Binding-site contacts:
Ligand atom C18 contacts residue ILE96 of chain 1.A at 3.9 Å (hydrophobic).
Ligand atom O11 contacts residue ILE96 of chain 1.A at 4.1 Å.
Ligand atom C09 contacts residue VAL35 of chain 1.A at 4.1 Å (hydrophobic).
Ligand atom O13 contacts residue VAL40 of chain 1.A at 3.1 Å.
Ligand atom C06 contacts residue EDO1 of chain 1.H at 4.1 Å.
Ligand atom C03 contacts residue EDO1 of chain 1.H at 3.6 Å.
Ligand atom C06 contacts residue VAL40 of chain 1.A at 4.3 Å (hydrophobic).
Ligand atom C18 contacts residue VAL30 of chain 1.A at 3.5 Å (hydrophobic).
Ligand atom C12 contacts residue EDO1 of chain 1.J at 4.2 Å.
Ligand atom C10 contacts residue EDO1 of chain 1.J at 3.9 Å.
Ligand atom C04 contacts residue EDO1 of chain 1.J at 3.7 Å.
Ligand atom O15 contacts residue VAL35 of chain 1.A at 4.2 Å.
Ligand atom C16 contacts residue VAL30 of chain 1.A at 4.1 Å (hydrophobic).
Ligand atom C16 contacts residue VAL35 of chain 1.A at 3.9 Å (hydrophobic).
Ligand atom O11 contacts residue EDO1 of chain 1.J at 2.8 Å (h-bond).
Ligand atom C05 contacts residue ASN86 of chain 1.A at 3.8 Å.
Ligand atom C03 contacts residue EDO1 of chain 1.J at 4.0 Å.
Ligand atom O15 contacts residue ASN86 of chain 1.A at 3.0 Å (h-bond).
Ligand atom C07 contacts residue VAL35 of chain 1.A at 4.3 Å (hydrophobic).
Ligand atom C19 contacts residue ALA82 of chain 1.A at 4.1 Å (hydrophobic).
Ligand atom C17 contacts residue VAL30 of chain 1.A at 3.9 Å (hydrophobic).
Ligand atom C17 contacts residue EDO1 of chain 1.J at 3.7 Å.
Ligand atom C14 contacts residue VAL35 of chain 1.A at 3.8 Å (hydrophobic).
Ligand atom C07 contacts residue ASN86 of chain 1.A at 4.1 Å.
Ligand atom C14 contacts residue ASN86 of chain 1.A at 3.9 Å.
Ligand atom O01 contacts residue VAL40 of chain 1.A at 4.0 Å.
Ligand atom C04 contacts residue EDO1 of chain 1.H at 2.7 Å.
Ligand atom C12 contacts residue EDO1 of chain 1.I at 4.1 Å.
Ligand atom C09 contacts residue EDO1 of chain 1.J at 4.2 Å.
Ligand atom C04 contacts residue ILE96 of chain 1.A at 4.1 Å (hydrophobic).
Ligand atom C12 contacts residue VAL40 of chain 1.A at 4.2 Å (hydrophobic).
Ligand atom C19 contacts residue PHE31 of chain 1.A at 3.5 Å (hydrophobic).
Ligand atom N08 contacts residue VAL35 of chain 1.A at 3.9 Å.
Ligand atom C07 contacts residue TYR85 of chain 1.A at 4.0 Å (hydrophobic).
Ligand atom C05 contacts residue EDO1 of chain 1.H at 2.8 Å.
Ligand atom O11 contacts residue EDO1 of chain 1.H at 3.8 Å.
Ligand atom C18 contacts residue PHE31 of chain 1.A at 3.1 Å (hydrophobic).
Ligand atom O15 contacts residue TYR43 of chain 1.A at 4.0 Å.
Ligand atom C17 contacts residue ILE96 of chain 1.A at 4.1 Å (hydrophobic).
Ligand atom C19 contacts residue VAL30 of chain 1.A at 4.2 Å (hydrophobic).

A small-molecule ligand and the protein it binds are described below.
Small molecule (SMILES): O=C(C1CCC1)N1C[C@@H]2C[C@H]3CC(O)C(O)[C@]2(C1)O3

Sequence of chain 1.A:
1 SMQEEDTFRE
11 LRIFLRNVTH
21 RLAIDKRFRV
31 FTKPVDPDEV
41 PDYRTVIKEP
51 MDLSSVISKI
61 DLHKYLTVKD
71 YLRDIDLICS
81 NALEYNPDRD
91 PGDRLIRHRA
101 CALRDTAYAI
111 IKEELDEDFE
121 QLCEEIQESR